Binding-site contacts:
Ligand atom PA contacts residue SER116 of chain 1.A at 3.6 Å.
Ligand atom O2A contacts residue ARG312 of chain 1.A at 3.0 Å (salt-bridge).
Ligand atom S1G contacts residue ARG312 of chain 1.A at 3.2 Å (salt-bridge).
Ligand atom PA contacts residue THR117 of chain 1.A at 3.2 Å.
Ligand atom O1A contacts residue LYS115 of chain 1.A at 3.5 Å (salt-bridge).
Ligand atom PG contacts residue THR224 of chain 1.A at 3.6 Å.
Ligand atom O1B contacts residue SER114 of chain 1.A at 3.2 Å (h-bond).
Ligand atom C8 contacts residue PHE70 of chain 1.A at 3.3 Å (hydrophobic).
Ligand atom O2A contacts residue SER116 of chain 1.A at 3.1 Å (h-bond).
Ligand atom O2A contacts residue MG1 of chain 1.L at 2.7 Å.
Ligand atom N1 contacts residue ALA79 of chain 1.A at 3.2 Å (h-bond).
Ligand atom O2B contacts residue GLU187 of chain 1.A at 3.2 Å (salt-bridge).
Ligand atom O5' contacts residue THR117 of chain 1.A at 3.0 Å (h-bond).
Ligand atom O2B contacts residue SER116 of chain 1.A at 3.1 Å (h-bond).
Ligand atom C6 contacts residue PRO72 of chain 1.A at 3.6 Å (hydrophobic).
Ligand atom C6 contacts residue GLN77 of chain 1.A at 3.6 Å.
Ligand atom O1A contacts residue SER114 of chain 1.A at 3.3 Å.
Ligand atom O3G contacts residue THR224 of chain 1.A at 2.1 Å (h-bond).
Ligand atom N1 contacts residue ILE311 of chain 1.A at 3.5 Å.
Ligand atom N7 contacts residue ILE315 of chain 1.A at 3.6 Å.
Ligand atom PB contacts residue MG1 of chain 1.L at 3.4 Å.
Ligand atom N6 contacts residue GLN77 of chain 1.A at 2.9 Å (h-bond).
Ligand atom C8 contacts residue ILE315 of chain 1.A at 3.5 Å (hydrophobic).
Ligand atom O3B contacts residue GLY112 of chain 1.A at 3.0 Å (h-bond).
Ligand atom C6 contacts residue ILE311 of chain 1.A at 3.4 Å (hydrophobic).
Ligand atom C1' contacts residue TYR67 of chain 1.A at 3.5 Å (hydrophobic).
Ligand atom O2G contacts residue GLU187 of chain 1.A at 3.6 Å (salt-bridge).
Ligand atom O1B contacts residue CYS113 of chain 1.A at 3.5 Å (h-bond).
Ligand atom N6 contacts residue HIS276 of chain 1.A at 3.3 Å.
Ligand atom N7 contacts residue PHE70 of chain 1.A at 3.1 Å (h-bond).
Ligand atom O2G contacts residue MG1 of chain 1.L at 2.5 Å.
Ligand atom O1A contacts residue THR117 of chain 1.A at 2.5 Å (h-bond).
Ligand atom O1B contacts residue LYS115 of chain 1.A at 2.9 Å (salt-bridge).
Ligand atom O3A contacts residue GLY112 of chain 1.A at 3.5 Å.
Ligand atom PA contacts residue MG1 of chain 1.L at 3.5 Å.
Ligand atom O2G contacts residue ARG312 of chain 1.A at 3.3 Å (salt-bridge).
Ligand atom O2B contacts residue MG1 of chain 1.L at 1.9 Å.
Ligand atom O3G contacts residue ARG128 of chain 1.B at 3.2 Å (salt-bridge).
Ligand atom O1A contacts residue SER116 of chain 1.A at 3.0 Å (h-bond).
Ligand atom C8 contacts residue TYR67 of chain 1.A at 3.5 Å (hydrophobic).

Sequence of chain 1.A:
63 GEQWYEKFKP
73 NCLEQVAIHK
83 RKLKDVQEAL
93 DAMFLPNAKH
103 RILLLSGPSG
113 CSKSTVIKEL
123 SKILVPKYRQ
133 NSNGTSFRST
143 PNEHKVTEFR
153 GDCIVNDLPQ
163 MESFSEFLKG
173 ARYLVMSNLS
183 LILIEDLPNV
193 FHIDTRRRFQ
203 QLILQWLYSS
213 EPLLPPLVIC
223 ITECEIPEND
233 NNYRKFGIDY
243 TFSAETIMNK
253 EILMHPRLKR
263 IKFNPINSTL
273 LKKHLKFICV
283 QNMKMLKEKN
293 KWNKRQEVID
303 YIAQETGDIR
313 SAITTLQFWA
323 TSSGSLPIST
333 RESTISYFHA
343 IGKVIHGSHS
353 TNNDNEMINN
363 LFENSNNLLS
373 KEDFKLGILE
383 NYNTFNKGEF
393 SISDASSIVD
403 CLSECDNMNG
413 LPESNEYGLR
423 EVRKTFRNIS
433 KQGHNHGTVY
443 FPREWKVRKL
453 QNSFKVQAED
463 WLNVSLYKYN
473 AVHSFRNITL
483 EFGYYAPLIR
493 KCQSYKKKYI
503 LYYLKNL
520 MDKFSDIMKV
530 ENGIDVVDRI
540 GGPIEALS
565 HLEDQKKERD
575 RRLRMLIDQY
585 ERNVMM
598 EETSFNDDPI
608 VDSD

Sequence of chain 1.B:
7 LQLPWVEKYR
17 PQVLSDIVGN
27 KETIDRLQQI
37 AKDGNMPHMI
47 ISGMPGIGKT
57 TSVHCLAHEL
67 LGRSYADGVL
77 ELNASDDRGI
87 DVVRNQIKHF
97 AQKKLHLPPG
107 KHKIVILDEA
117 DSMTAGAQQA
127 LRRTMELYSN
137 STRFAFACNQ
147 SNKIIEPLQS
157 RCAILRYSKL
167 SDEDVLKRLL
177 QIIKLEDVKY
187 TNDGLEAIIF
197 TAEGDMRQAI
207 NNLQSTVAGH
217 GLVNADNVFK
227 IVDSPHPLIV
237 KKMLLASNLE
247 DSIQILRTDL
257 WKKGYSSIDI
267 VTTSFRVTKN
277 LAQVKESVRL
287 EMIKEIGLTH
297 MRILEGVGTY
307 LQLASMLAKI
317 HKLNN

The protein below binds the small molecule below.
Small molecule (SMILES): Nc1ncnc2c1ncn2[C@@H]1O[C@H](COP(=O)(O)OP(=O)(O)OP(O)(O)=S)[C@@H](O)[C@H]1O